A protein and the small-molecule ligand that binds it are described below.
Small molecule (SMILES): CC(=O)N[C@@H]1[C@@H](O)[C@H](O)[C@@H](CO)O[C@H]1O

Binding-site contacts:
Ligand atom C1 contacts residue GLN65 of chain 3.G at 3.7 Å.
Ligand atom O3 contacts residue GLN65 of chain 3.G at 3.2 Å.
Ligand atom C8 contacts residue ASN67 of chain 3.E at 3.6 Å.
Ligand atom C2 contacts residue GLN65 of chain 3.G at 3.4 Å.
Ligand atom O7 contacts residue MET118 of chain 3.E at 3.9 Å.
Ligand atom C6 contacts residue ASP66 of chain 3.G at 4.2 Å.
Ligand atom C1 contacts residue ASN67 of chain 3.E at 1.4 Å.
Ligand atom C4 contacts residue ASN67 of chain 3.E at 4.2 Å.
Ligand atom C3 contacts residue ASP66 of chain 3.G at 4.3 Å.
Ligand atom O4 contacts residue ASP66 of chain 3.G at 4.2 Å.
Ligand atom C6 contacts residue GLN65 of chain 3.G at 4.1 Å.
Ligand atom C2 contacts residue ASN67 of chain 3.E at 2.5 Å.
Ligand atom C6 contacts residue TYR60 of chain 3.G at 3.8 Å (hydrophobic).
Ligand atom O6 contacts residue ASP66 of chain 3.G at 2.8 Å (salt-bridge).
Ligand atom O7 contacts residue ARG89 of chain 3.E at 4.0 Å.
Ligand atom O5 contacts residue TYR60 of chain 3.G at 3.5 Å.
Ligand atom C3 contacts residue ASN67 of chain 3.E at 3.8 Å.
Ligand atom O5 contacts residue ASN67 of chain 3.E at 2.4 Å (h-bond).
Ligand atom N2 contacts residue GLN65 of chain 3.G at 4.4 Å.
Ligand atom O7 contacts residue ASN67 of chain 3.E at 4.1 Å.
Ligand atom C5 contacts residue TYR60 of chain 3.G at 4.2 Å (hydrophobic).
Ligand atom O3 contacts residue ASN67 of chain 3.E at 4.4 Å.
Ligand atom C3 contacts residue GLN65 of chain 3.G at 4.1 Å.
Ligand atom O5 contacts residue GLN65 of chain 3.G at 3.9 Å.
Ligand atom C4 contacts residue ASP66 of chain 3.G at 3.8 Å.
Ligand atom C5 contacts residue ASN67 of chain 3.E at 3.6 Å.
Ligand atom C8 contacts residue GLN65 of chain 3.G at 3.5 Å.
Ligand atom N2 contacts residue ASN67 of chain 3.E at 3.1 Å (h-bond).
Ligand atom C7 contacts residue ASN67 of chain 3.E at 3.6 Å.
Ligand atom O6 contacts residue GLN65 of chain 3.G at 4.2 Å.
Ligand atom O3 contacts residue ASP66 of chain 3.G at 3.8 Å.

Sequence of chain 3.E:
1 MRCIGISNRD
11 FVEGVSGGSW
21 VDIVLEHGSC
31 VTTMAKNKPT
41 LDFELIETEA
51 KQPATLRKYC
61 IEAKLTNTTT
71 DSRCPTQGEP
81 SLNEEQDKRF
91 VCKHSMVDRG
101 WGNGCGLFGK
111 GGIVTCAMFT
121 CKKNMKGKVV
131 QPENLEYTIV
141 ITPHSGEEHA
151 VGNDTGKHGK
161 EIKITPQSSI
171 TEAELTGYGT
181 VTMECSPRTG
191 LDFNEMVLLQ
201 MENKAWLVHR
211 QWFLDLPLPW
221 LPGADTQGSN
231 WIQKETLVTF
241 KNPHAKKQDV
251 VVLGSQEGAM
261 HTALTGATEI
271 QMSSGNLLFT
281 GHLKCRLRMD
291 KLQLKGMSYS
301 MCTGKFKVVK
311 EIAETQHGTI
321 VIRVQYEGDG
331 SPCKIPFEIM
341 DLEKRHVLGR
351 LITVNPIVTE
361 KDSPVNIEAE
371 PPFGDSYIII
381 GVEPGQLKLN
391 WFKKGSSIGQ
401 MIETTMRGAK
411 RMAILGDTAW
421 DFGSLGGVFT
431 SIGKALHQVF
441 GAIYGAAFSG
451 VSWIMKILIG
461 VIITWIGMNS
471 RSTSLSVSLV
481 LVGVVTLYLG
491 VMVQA

Sequence of chain 3.G:
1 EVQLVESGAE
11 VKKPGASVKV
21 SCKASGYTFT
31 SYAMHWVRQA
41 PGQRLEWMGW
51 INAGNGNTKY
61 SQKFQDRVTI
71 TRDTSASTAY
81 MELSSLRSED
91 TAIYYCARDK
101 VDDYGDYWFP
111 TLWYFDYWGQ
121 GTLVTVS